Sequence of chain 1.A:
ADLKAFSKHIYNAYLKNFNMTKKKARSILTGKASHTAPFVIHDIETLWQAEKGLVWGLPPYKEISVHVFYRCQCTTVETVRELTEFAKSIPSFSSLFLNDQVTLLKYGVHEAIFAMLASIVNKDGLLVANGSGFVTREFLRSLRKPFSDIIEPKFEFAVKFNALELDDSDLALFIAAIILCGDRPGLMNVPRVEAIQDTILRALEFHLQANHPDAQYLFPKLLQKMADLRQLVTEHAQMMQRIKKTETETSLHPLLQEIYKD

Binding-site contacts:
Ligand atom C26 contacts residue VAL76 of chain 1.A at 3.9 Å (hydrophobic).
Ligand atom C11 contacts residue LEU264 of chain 1.A at 3.8 Å (hydrophobic).
Ligand atom O3 contacts residue LEU134 of chain 1.A at 3.8 Å.
Ligand atom C3 contacts residue LEU125 of chain 1.A at 3.5 Å (hydrophobic).
Ligand atom C15 contacts residue ILE121 of chain 1.A at 3.8 Å (hydrophobic).
Ligand atom C2 contacts residue ILE159 of chain 1.A at 3.7 Å (hydrophobic).
Ligand atom O2 contacts residue HIS118 of chain 1.A at 3.4 Å (h-bond).
Ligand atom O2 contacts residue MET248 of chain 1.A at 3.6 Å.
Ligand atom C10 contacts residue PHE77 of chain 1.A at 3.7 Å (hydrophobic).
Ligand atom O3 contacts residue THR83 of chain 1.A at 3.3 Å.
Ligand atom O1 contacts residue TYR268 of chain 1.A at 3.6 Å.
Ligand atom C2 contacts residue LYS162 of chain 1.A at 3.6 Å.
Ligand atom N1 contacts residue VAL143 of chain 1.A at 3.7 Å.
Ligand atom C8 contacts residue CYS80 of chain 1.A at 3.7 Å (hydrophobic).
Ligand atom O1 contacts residue THR84 of chain 1.A at 3.3 Å (h-bond).
Ligand atom C20 contacts residue VAL136 of chain 1.A at 3.8 Å (hydrophobic).
Ligand atom C19 contacts residue ARG79 of chain 1.A at 3.8 Å.
Ligand atom C16 contacts residue THR83 of chain 1.A at 3.8 Å.
Ligand atom C21 contacts residue VAL136 of chain 1.A at 3.7 Å (hydrophobic).
Ligand atom O2 contacts residue TYR268 of chain 1.A at 2.6 Å (h-bond).
Ligand atom C25 contacts residue VAL76 of chain 1.A at 3.6 Å (hydrophobic).
Ligand atom C19 contacts residue THR83 of chain 1.A at 3.3 Å.
Ligand atom C12 contacts residue TYR268 of chain 1.A at 3.5 Å (hydrophobic).
Ligand atom C6 contacts residue CYS80 of chain 1.A at 3.6 Å (hydrophobic).
Ligand atom O2 contacts residue HIS244 of chain 1.A at 2.8 Å (h-bond).
Ligand atom C12 contacts residue HIS118 of chain 1.A at 3.4 Å.
Ligand atom N1 contacts residue VAL76 of chain 1.A at 3.6 Å.
Ligand atom C27 contacts residue TRP59 of chain 1.A at 3.5 Å (hydrophobic).
Ligand atom C15 contacts residue THR84 of chain 1.A at 3.4 Å.
Ligand atom C13 contacts residue PGO1 of chain 1.G at 3.7 Å.
Ligand atom C20 contacts residue ARG79 of chain 1.A at 3.8 Å.
Ligand atom O contacts residue CYS80 of chain 1.A at 3.6 Å.
Ligand atom C11 contacts residue THR84 of chain 1.A at 3.7 Å.
Ligand atom C25 contacts residue VAL143 of chain 1.A at 3.8 Å (hydrophobic).
Ligand atom C14 contacts residue ILE121 of chain 1.A at 3.5 Å (hydrophobic).
Ligand atom O1 contacts residue LEU264 of chain 1.A at 3.3 Å.
Ligand atom C18 contacts residue LEU134 of chain 1.A at 3.8 Å (hydrophobic).
Ligand atom C24 contacts residue ARG79 of chain 1.A at 3.6 Å.
Ligand atom C12 contacts residue HIS244 of chain 1.A at 3.8 Å.
Ligand atom O1 contacts residue HIS118 of chain 1.A at 2.6 Å (h-bond).

The small molecule below binds the protein below.
Small molecule (SMILES): O=C(O)CCCCCOc1ccccc1CN(C(=O)c1ccc(-c2cccnc2)cc1)C1CC1